The small molecule below binds the protein below.
Small molecule (SMILES): Nc1ccn([C@@H]2O[C@H](CO[P](=O)(O)O[C@H]3[C@@H](O)[C@H](n4cnc5c(=O)nc(N)[nH]c54)O[C@@H]3CO[P](=O)(O)O[C@H]3[C@@H](O)[C@H](n4cnc5c(=O)nc(N)[nH]c54)O[C@@H]3CO[P](=O)(O)O[C@H]3[C@@H](O)[C@H](n4cnc5c(=O)nc(N)[nH]c54)O[C@@H]3COP(=O)=O)[C@@H](O)[C@H]2O)c(=O)n1

Binding-site contacts:
Ligand atom O2' contacts residue GLY36 of chain 1.C at 3.3 Å.
Ligand atom O3' contacts residue GLU35 of chain 1.C at 2.5 Å (salt-bridge).
Ligand atom O3' contacts residue SER74 of chain 1.C at 3.5 Å (h-bond).
Ligand atom C2 contacts residue C3 of chain 1.A at 3.3 Å.
Ligand atom OP2 contacts residue HIS172 of chain 1.C at 3.3 Å (h-bond).
Ligand atom O6 contacts residue C4 of chain 1.A at 2.8 Å (h-bond).
Ligand atom O6 contacts residue C3 of chain 1.A at 2.9 Å (h-bond).
Ligand atom N2 contacts residue C4 of chain 1.A at 3.0 Å (h-bond).
Ligand atom OP1 contacts residue LYS132 of chain 1.C at 3.0 Å (salt-bridge).
Ligand atom C3' contacts residue GLY36 of chain 1.C at 3.8 Å.
Ligand atom N1 contacts residue C4 of chain 1.A at 2.9 Å (h-bond).
Ligand atom C6 contacts residue C4 of chain 1.A at 3.6 Å.
Ligand atom N1 contacts residue C3 of chain 1.A at 2.9 Å (h-bond).
Ligand atom C3' contacts residue GLU35 of chain 1.C at 3.3 Å.
Ligand atom O6 contacts residue C2 of chain 1.A at 3.0 Å (h-bond).
Ligand atom O2' contacts residue ASP70 of chain 1.C at 2.7 Å (salt-bridge).
Ligand atom OP1 contacts residue GLN106 of chain 1.C at 2.9 Å (h-bond).
Ligand atom OP2 contacts residue LYS132 of chain 1.C at 3.5 Å.
Ligand atom C2 contacts residue C4 of chain 1.A at 3.3 Å.
Ligand atom C2 contacts residue G1 of chain 1.A at 3.7 Å.
Ligand atom C3' contacts residue SER74 of chain 1.C at 3.2 Å.
Ligand atom O2 contacts residue ARG37 of chain 1.C at 3.4 Å (salt-bridge).
Ligand atom O3' contacts residue HIS75 of chain 1.C at 3.5 Å.
Ligand atom N2 contacts residue C2 of chain 1.A at 2.9 Å (h-bond).
Ligand atom OP1 contacts residue GLU35 of chain 1.C at 3.2 Å (salt-bridge).
Ligand atom C6 contacts residue C2 of chain 1.A at 3.8 Å.
Ligand atom N2 contacts residue C3 of chain 1.A at 2.8 Å (h-bond).
Ligand atom C4 contacts residue G1 of chain 1.A at 3.6 Å.
Ligand atom O3' contacts residue GLY36 of chain 1.C at 2.8 Å (h-bond).
Ligand atom O2 contacts residue ASP70 of chain 1.C at 3.2 Å (salt-bridge).
Ligand atom O2 contacts residue G1 of chain 1.A at 2.9 Å (h-bond).
Ligand atom N3 contacts residue C3 of chain 1.A at 3.5 Å (h-bond).
Ligand atom C6 contacts residue C3 of chain 1.A at 3.7 Å.
Ligand atom N1 contacts residue C2 of chain 1.A at 3.0 Å (h-bond).
Ligand atom N4 contacts residue G1 of chain 1.A at 2.8 Å (h-bond).
Ligand atom N3 contacts residue G1 of chain 1.A at 2.9 Å (h-bond).
Ligand atom C2 contacts residue C2 of chain 1.A at 3.8 Å.
Ligand atom OP1 contacts residue ILE34 of chain 1.C at 3.7 Å.
Ligand atom C2' contacts residue ASP70 of chain 1.C at 3.6 Å.
Ligand atom N3 contacts residue C4 of chain 1.A at 3.5 Å (h-bond).

Sequence of chain 1.C:
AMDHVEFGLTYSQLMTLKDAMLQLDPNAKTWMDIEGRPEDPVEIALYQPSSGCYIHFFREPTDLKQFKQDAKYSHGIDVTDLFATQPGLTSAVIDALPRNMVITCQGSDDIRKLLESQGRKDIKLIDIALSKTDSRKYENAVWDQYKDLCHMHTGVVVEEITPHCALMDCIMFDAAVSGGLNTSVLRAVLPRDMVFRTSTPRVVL